Binding-site contacts:
Ligand atom O6 contacts residue TYR780 of chain 1.A at 4.5 Å.
Ligand atom N2 contacts residue ASN693 of chain 1.C at 3.0 Å (h-bond).
Ligand atom O7 contacts residue ASN693 of chain 1.C at 3.5 Å (h-bond).
Ligand atom C4 contacts residue ASN693 of chain 1.C at 4.1 Å.
Ligand atom C1 contacts residue ASN693 of chain 1.C at 1.4 Å.
Ligand atom C5 contacts residue ASN693 of chain 1.C at 3.6 Å.
Ligand atom C6 contacts residue TYR780 of chain 1.A at 4.4 Å (hydrophobic).
Ligand atom O5 contacts residue ASN693 of chain 1.C at 2.3 Å (h-bond).
Ligand atom C6 contacts residue ASN693 of chain 1.C at 4.2 Å.
Ligand atom C3 contacts residue ASN693 of chain 1.C at 3.8 Å.
Ligand atom C2 contacts residue ASN693 of chain 1.C at 2.5 Å.
Ligand atom O4 contacts residue ASN693 of chain 1.C at 4.1 Å.
Ligand atom C7 contacts residue ASN693 of chain 1.C at 3.4 Å.

Sequence of chain 1.A:
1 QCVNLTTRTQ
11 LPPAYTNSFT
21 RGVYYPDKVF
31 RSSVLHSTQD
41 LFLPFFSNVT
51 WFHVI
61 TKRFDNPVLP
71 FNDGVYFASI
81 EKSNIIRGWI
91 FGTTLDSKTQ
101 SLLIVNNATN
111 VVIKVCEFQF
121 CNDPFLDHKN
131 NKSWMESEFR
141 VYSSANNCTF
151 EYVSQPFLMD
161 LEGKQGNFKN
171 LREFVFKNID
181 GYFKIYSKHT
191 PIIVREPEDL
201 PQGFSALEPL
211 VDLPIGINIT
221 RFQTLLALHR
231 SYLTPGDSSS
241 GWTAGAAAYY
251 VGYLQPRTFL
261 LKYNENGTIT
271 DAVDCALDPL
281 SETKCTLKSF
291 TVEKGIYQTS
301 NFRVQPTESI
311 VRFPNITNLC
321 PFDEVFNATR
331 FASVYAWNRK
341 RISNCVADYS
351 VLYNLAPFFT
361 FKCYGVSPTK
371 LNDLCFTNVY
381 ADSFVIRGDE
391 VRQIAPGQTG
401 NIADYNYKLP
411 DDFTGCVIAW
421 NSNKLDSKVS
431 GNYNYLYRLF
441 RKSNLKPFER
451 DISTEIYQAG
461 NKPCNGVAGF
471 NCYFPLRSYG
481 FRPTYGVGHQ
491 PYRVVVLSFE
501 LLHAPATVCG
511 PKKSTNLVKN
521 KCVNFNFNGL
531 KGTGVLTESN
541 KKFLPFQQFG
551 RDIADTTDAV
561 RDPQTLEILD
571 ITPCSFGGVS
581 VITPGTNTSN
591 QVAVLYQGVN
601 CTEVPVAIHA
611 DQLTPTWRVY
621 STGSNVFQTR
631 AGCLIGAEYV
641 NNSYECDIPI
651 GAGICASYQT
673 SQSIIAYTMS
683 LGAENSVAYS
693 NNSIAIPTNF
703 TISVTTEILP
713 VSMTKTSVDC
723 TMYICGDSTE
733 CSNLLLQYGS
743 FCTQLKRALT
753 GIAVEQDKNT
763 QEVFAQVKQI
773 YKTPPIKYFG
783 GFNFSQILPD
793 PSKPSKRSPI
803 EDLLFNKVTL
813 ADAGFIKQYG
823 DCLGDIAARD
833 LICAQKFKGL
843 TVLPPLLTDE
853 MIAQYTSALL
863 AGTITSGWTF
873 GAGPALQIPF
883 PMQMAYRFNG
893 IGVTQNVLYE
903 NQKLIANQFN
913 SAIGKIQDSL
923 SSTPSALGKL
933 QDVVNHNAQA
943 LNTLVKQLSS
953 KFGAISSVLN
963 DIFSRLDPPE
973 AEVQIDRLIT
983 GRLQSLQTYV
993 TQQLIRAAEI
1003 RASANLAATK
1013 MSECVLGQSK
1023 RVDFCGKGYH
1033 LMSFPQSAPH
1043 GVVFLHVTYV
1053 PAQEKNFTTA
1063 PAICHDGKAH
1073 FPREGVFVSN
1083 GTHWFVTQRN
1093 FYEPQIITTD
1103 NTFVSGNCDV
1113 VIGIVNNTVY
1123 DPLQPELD

Sequence of chain 1.C:
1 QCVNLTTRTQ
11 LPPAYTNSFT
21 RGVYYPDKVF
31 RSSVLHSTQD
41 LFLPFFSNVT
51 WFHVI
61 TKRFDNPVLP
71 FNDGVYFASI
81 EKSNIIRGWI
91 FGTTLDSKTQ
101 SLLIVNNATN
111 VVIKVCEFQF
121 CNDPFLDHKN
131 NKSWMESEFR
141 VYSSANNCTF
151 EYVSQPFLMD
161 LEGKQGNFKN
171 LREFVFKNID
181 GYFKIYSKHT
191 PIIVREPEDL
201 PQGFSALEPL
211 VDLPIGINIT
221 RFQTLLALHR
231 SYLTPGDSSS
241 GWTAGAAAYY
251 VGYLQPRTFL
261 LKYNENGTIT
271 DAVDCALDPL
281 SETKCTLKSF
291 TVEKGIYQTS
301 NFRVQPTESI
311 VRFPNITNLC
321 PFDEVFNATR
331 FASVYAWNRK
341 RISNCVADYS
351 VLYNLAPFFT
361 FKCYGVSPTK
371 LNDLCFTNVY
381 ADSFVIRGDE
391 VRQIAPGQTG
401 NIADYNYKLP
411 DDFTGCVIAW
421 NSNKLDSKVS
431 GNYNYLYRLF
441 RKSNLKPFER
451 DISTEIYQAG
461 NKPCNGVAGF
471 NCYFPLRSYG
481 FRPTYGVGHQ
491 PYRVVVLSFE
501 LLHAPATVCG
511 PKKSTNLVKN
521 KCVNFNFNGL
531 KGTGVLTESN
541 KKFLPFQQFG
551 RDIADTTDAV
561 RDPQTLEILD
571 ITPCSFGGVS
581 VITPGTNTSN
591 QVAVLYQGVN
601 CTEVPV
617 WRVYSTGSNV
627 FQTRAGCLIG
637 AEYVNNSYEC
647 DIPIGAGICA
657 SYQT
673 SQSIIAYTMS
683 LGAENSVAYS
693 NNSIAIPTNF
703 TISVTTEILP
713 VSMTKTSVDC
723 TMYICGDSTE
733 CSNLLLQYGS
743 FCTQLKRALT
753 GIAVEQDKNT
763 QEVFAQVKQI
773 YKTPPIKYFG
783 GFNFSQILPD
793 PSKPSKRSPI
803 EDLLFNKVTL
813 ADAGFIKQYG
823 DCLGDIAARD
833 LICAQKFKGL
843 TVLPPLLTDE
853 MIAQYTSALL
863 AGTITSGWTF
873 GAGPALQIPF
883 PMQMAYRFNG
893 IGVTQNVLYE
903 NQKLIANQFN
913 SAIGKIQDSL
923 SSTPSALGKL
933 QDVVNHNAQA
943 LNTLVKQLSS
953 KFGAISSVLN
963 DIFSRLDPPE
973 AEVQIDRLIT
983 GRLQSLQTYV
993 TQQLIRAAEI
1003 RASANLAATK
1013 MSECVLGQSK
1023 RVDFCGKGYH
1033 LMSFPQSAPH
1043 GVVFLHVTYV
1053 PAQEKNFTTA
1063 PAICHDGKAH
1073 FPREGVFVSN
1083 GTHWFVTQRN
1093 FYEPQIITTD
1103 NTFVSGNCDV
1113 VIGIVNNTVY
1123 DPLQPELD

This small molecule binds to this protein.
Small molecule (SMILES): CC(=O)N[C@@H]1[C@@H](O)[C@H](O)[C@@H](CO)O[C@H]1O